Sequence of chain 1.H:
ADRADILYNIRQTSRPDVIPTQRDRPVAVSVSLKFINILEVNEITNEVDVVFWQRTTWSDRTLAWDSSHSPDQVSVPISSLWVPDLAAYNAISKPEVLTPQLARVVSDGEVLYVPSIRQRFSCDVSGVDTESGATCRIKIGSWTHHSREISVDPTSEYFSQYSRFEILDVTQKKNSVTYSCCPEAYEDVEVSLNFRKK

Sequence of chain 1.I:
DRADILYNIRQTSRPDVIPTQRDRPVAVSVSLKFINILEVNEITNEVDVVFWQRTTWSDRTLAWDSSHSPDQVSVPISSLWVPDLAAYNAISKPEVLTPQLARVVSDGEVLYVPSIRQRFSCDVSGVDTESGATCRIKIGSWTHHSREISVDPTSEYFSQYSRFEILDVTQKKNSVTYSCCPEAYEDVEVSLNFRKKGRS

A protein and the small-molecule ligand that binds it are described below.
Small molecule (SMILES): CC(c1ccc(C(F)(F)F)nc1)[S@@](C)(=O)=NC#N

Binding-site contacts:
Ligand atom C5 contacts residue TYR192 of chain 1.H at 3.6 Å (hydrophobic).
Ligand atom N1 contacts residue TRP143 of chain 1.H at 3.5 Å (h-bond).
Ligand atom N2 contacts residue CYS187 of chain 1.H at 2.9 Å (h-bond).
Ligand atom F3 contacts residue ARG104 of chain 1.I at 3.2 Å.
Ligand atom C7 contacts residue TRP143 of chain 1.H at 3.0 Å (hydrophobic).
Ligand atom C10 contacts residue TYR89 of chain 1.H at 3.6 Å (hydrophobic).
Ligand atom C1 contacts residue TRP143 of chain 1.H at 3.6 Å (hydrophobic).
Ligand atom N3 contacts residue CYS187 of chain 1.H at 3.2 Å.
Ligand atom C1 contacts residue TYR185 of chain 1.H at 3.7 Å (hydrophobic).
Ligand atom C10 contacts residue TYR185 of chain 1.H at 3.5 Å (hydrophobic).
Ligand atom O1 contacts residue TRP143 of chain 1.H at 3.2 Å.
Ligand atom N1 contacts residue THR144 of chain 1.H at 3.9 Å.
Ligand atom C4 contacts residue TYR192 of chain 1.H at 3.5 Å (hydrophobic).
Ligand atom C8 contacts residue LEU112 of chain 1.I at 3.7 Å (hydrophobic).
Ligand atom C8 contacts residue ARG104 of chain 1.I at 3.6 Å.
Ligand atom C7 contacts residue VAL114 of chain 1.I at 4.0 Å (hydrophobic).
Ligand atom C2 contacts residue TRP143 of chain 1.H at 3.3 Å (hydrophobic).
Ligand atom C9 contacts residue TYR185 of chain 1.H at 3.9 Å (hydrophobic).
Ligand atom F3 contacts residue THR144 of chain 1.H at 3.3 Å.
Ligand atom F1 contacts residue VAL114 of chain 1.I at 3.2 Å.
Ligand atom F3 contacts residue LEU102 of chain 1.I at 3.9 Å.
Ligand atom C10 contacts residue TRP53 of chain 1.I at 3.5 Å (hydrophobic).
Ligand atom F3 contacts residue ALA103 of chain 1.I at 3.9 Å.
Ligand atom N1 contacts residue VAL114 of chain 1.I at 3.8 Å.
Ligand atom N2 contacts residue TYR185 of chain 1.H at 3.8 Å.
Ligand atom F3 contacts residue LEU112 of chain 1.I at 3.9 Å.
Ligand atom C9 contacts residue CYS187 of chain 1.H at 3.0 Å (hydrophobic).
Ligand atom C5 contacts residue CYS188 of chain 1.H at 4.0 Å (hydrophobic).
Ligand atom C3 contacts residue TRP143 of chain 1.H at 2.9 Å (hydrophobic).
Ligand atom F1 contacts residue TYR113 of chain 1.I at 3.4 Å.
Ligand atom C4 contacts residue CYS187 of chain 1.H at 3.9 Å (hydrophobic).
Ligand atom C1 contacts residue TYR89 of chain 1.H at 3.6 Å (hydrophobic).
Ligand atom C6 contacts residue VAL114 of chain 1.I at 4.0 Å (hydrophobic).
Ligand atom O1 contacts residue TRP53 of chain 1.I at 3.8 Å.
Ligand atom O1 contacts residue VAL114 of chain 1.I at 3.6 Å.
Ligand atom C4 contacts residue TRP143 of chain 1.H at 3.6 Å (hydrophobic).
Ligand atom F2 contacts residue ARG104 of chain 1.I at 2.9 Å.
Ligand atom F1 contacts residue LEU112 of chain 1.I at 3.0 Å.
Ligand atom C1 contacts residue TYR192 of chain 1.H at 3.6 Å (hydrophobic).
Ligand atom F2 contacts residue LEU112 of chain 1.I at 3.2 Å.